Sequence of chain 2.A:
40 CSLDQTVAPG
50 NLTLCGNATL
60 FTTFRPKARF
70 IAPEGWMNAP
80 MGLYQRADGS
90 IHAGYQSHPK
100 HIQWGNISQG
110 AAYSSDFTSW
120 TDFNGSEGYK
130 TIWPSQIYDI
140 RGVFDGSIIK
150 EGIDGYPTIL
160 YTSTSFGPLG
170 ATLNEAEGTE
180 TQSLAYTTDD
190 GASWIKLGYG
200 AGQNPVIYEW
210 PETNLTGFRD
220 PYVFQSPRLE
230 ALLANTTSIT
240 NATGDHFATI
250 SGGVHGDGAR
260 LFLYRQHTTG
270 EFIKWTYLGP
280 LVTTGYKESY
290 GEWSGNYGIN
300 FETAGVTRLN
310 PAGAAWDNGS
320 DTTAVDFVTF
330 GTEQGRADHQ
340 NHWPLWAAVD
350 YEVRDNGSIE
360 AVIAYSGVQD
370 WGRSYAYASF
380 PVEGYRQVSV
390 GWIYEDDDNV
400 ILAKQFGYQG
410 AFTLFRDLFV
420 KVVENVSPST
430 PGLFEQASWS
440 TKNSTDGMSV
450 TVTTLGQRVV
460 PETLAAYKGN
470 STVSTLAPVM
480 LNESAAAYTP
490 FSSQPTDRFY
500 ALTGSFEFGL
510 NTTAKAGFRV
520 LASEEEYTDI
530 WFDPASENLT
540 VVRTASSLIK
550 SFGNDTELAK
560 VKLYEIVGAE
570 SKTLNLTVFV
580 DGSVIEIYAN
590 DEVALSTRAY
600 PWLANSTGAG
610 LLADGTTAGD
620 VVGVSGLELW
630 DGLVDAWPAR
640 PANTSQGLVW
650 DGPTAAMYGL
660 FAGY

Binding-site contacts:
Ligand atom O7 contacts residue ASN123 of chain 2.A at 3.9 Å.
Ligand atom C5 contacts residue ASN123 of chain 2.A at 3.6 Å.
Ligand atom C4 contacts residue ASN123 of chain 2.A at 4.4 Å.
Ligand atom C7 contacts residue ASN123 of chain 2.A at 3.8 Å.
Ligand atom C2 contacts residue ASN123 of chain 2.A at 2.7 Å.
Ligand atom C1 contacts residue ASN123 of chain 2.A at 1.5 Å.
Ligand atom N2 contacts residue ASN123 of chain 2.A at 3.2 Å (h-bond).
Ligand atom O5 contacts residue ASN123 of chain 2.A at 2.4 Å (h-bond).
Ligand atom C3 contacts residue ASN123 of chain 2.A at 4.0 Å.

This protein binds this small molecule.
Small molecule (SMILES): CC(=O)N[C@@H]1[C@@H](O)[C@H](O)[C@@H](CO)O[C@H]1O